Binding-site contacts:
Ligand atom N2 contacts residue THR156 of chain 2.B at 4.4 Å.
Ligand atom C4 contacts residue ASN154 of chain 2.B at 4.2 Å.
Ligand atom C5 contacts residue ASN154 of chain 2.B at 3.8 Å.
Ligand atom C7 contacts residue ASN154 of chain 2.B at 3.5 Å.
Ligand atom O6 contacts residue ALA150 of chain 2.B at 3.5 Å.
Ligand atom C2 contacts residue ASN154 of chain 2.B at 2.3 Å.
Ligand atom C1 contacts residue THR156 of chain 2.B at 4.2 Å.
Ligand atom O5 contacts residue ASN154 of chain 2.B at 2.6 Å (h-bond).
Ligand atom C8 contacts residue ASN154 of chain 2.B at 4.4 Å.
Ligand atom C1 contacts residue ASN154 of chain 2.B at 1.5 Å.
Ligand atom O6 contacts residue SER151 of chain 2.B at 4.1 Å.
Ligand atom O5 contacts residue ALA150 of chain 2.B at 4.0 Å.
Ligand atom C6 contacts residue ALA150 of chain 2.B at 3.7 Å (hydrophobic).
Ligand atom O6 contacts residue ASP147 of chain 2.B at 3.0 Å (salt-bridge).
Ligand atom C3 contacts residue ASN154 of chain 2.B at 3.7 Å.
Ligand atom O7 contacts residue ASN154 of chain 2.B at 3.9 Å.
Ligand atom C1 contacts residue ALA150 of chain 2.B at 4.4 Å (hydrophobic).
Ligand atom C6 contacts residue ASP147 of chain 2.B at 4.3 Å.
Ligand atom N2 contacts residue ASN154 of chain 2.B at 2.6 Å (h-bond).

A protein and the small-molecule ligand that binds it are described below.
Small molecule (SMILES): CC(=O)N[C@@H]1[C@@H](O)[C@H](O)[C@@H](CO)O[C@H]1O

Sequence of chain 2.B:
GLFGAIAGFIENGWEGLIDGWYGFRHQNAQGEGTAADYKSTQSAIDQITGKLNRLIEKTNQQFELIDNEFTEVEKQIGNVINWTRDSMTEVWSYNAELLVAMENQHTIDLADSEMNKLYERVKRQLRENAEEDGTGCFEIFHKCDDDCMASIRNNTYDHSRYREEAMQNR